Sequence of chain 2.A:
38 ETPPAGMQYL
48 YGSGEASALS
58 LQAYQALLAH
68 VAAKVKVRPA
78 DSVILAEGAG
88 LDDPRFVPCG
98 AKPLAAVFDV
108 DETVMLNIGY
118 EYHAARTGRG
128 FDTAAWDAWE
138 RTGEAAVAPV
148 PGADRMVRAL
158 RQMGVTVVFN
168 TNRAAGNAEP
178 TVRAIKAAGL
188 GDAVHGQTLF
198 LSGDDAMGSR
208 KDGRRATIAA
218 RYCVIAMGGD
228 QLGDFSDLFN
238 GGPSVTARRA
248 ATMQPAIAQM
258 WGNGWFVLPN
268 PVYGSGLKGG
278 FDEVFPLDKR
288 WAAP

This small molecule binds to this protein.
Small molecule (SMILES): Nc1ncnc2[nH]cnc12

Binding-site contacts:
Ligand atom N3 contacts residue TYR270 of chain 2.A at 3.4 Å.
Ligand atom N7 contacts residue GLY127 of chain 2.A at 2.9 Å (h-bond).
Ligand atom N6 contacts residue ASP129 of chain 2.A at 3.9 Å.
Ligand atom C4 contacts residue TYR270 of chain 2.A at 3.6 Å (hydrophobic).
Ligand atom N6 contacts residue PHE128 of chain 2.A at 4.0 Å.
Ligand atom N9 contacts residue TYR117 of chain 2.A at 4.2 Å.
Ligand atom C6 contacts residue TRP133 of chain 2.A at 4.4 Å (hydrophobic).
Ligand atom N7 contacts residue PHE128 of chain 2.A at 4.3 Å.
Ligand atom N9 contacts residue TYR270 of chain 2.A at 3.1 Å.
Ligand atom C5 contacts residue TYR117 of chain 2.A at 4.1 Å (hydrophobic).
Ligand atom N6 contacts residue GLY127 of chain 2.A at 3.9 Å.
Ligand atom C4 contacts residue TYR117 of chain 2.A at 4.3 Å (hydrophobic).
Ligand atom C6 contacts residue GLY127 of chain 2.A at 4.3 Å.
Ligand atom C4 contacts residue GLU118 of chain 2.A at 4.2 Å.
Ligand atom N6 contacts residue TYR117 of chain 2.A at 4.3 Å.
Ligand atom N6 contacts residue TRP133 of chain 2.A at 4.5 Å.
Ligand atom N7 contacts residue TYR117 of chain 2.A at 3.9 Å.
Ligand atom C8 contacts residue GLY127 of chain 2.A at 3.7 Å.
Ligand atom C5 contacts residue TYR270 of chain 2.A at 4.5 Å (hydrophobic).
Ligand atom C2 contacts residue TRP133 of chain 2.A at 3.6 Å (hydrophobic).
Ligand atom N3 contacts residue TRP133 of chain 2.A at 3.8 Å.
Ligand atom C8 contacts residue TYR270 of chain 2.A at 3.6 Å (hydrophobic).
Ligand atom C8 contacts residue GLU118 of chain 2.A at 3.6 Å.
Ligand atom C5 contacts residue GLY127 of chain 2.A at 3.8 Å.
Ligand atom C4 contacts residue TRP133 of chain 2.A at 4.2 Å (hydrophobic).
Ligand atom N7 contacts residue TYR270 of chain 2.A at 4.5 Å.
Ligand atom C2 contacts residue TYR270 of chain 2.A at 4.4 Å (hydrophobic).
Ligand atom C8 contacts residue TYR117 of chain 2.A at 3.9 Å (hydrophobic).
Ligand atom N9 contacts residue GLU118 of chain 2.A at 3.1 Å (salt-bridge).
Ligand atom C6 contacts residue TYR117 of chain 2.A at 4.5 Å (hydrophobic).
Ligand atom N1 contacts residue TRP133 of chain 2.A at 3.8 Å.